A protein and the small-molecule ligand that binds it are described below.
Small molecule (SMILES): CC(=O)N[C@@H]1[C@@H](O)[C@H](O)[C@@H](CO)O[C@H]1O

Sequence of chain 1.C:
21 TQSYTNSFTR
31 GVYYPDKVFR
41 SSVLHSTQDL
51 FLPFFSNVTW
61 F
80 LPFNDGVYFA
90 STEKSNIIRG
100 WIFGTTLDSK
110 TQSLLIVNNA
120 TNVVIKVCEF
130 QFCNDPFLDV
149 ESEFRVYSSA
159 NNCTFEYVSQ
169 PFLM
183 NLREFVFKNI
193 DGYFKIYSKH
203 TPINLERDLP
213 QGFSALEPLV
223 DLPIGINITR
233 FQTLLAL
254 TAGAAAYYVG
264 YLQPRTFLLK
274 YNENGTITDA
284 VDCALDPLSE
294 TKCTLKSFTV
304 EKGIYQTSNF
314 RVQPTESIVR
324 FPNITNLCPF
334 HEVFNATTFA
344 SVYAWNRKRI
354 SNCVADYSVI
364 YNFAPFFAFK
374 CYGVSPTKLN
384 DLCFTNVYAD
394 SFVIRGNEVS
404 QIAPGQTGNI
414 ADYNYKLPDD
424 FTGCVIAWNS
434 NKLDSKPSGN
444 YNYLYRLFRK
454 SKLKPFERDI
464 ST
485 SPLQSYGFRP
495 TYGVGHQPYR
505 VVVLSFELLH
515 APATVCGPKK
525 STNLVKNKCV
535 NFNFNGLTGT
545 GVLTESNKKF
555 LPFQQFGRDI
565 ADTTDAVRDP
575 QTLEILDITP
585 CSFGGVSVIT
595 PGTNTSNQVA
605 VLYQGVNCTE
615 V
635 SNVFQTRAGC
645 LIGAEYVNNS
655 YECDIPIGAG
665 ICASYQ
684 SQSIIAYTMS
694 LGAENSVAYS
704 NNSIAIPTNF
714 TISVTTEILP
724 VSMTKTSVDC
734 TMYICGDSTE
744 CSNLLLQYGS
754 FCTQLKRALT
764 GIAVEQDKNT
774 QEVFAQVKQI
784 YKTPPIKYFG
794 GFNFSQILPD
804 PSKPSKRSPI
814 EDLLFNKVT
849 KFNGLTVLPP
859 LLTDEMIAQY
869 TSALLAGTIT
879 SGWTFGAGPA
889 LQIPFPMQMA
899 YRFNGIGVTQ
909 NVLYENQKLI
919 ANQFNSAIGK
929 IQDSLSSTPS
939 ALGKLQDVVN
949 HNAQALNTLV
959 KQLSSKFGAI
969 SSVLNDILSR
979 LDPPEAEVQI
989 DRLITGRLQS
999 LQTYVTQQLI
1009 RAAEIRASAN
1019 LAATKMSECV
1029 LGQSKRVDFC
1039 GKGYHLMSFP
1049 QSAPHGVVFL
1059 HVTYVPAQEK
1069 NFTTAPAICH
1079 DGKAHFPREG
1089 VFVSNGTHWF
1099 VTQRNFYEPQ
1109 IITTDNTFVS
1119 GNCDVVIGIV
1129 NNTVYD

Binding-site contacts:
Ligand atom N2 contacts residue ASN229 of chain 1.C at 2.9 Å (h-bond).
Ligand atom C1 contacts residue ASN229 of chain 1.C at 1.4 Å.
Ligand atom O7 contacts residue ASN229 of chain 1.C at 3.1 Å (h-bond).
Ligand atom O7 contacts residue ILE228 of chain 1.C at 3.2 Å.
Ligand atom C7 contacts residue ASN229 of chain 1.C at 3.4 Å.
Ligand atom O5 contacts residue ASN229 of chain 1.C at 2.3 Å (h-bond).
Ligand atom C2 contacts residue ASN229 of chain 1.C at 2.5 Å.
Ligand atom C7 contacts residue ILE228 of chain 1.C at 4.1 Å (hydrophobic).
Ligand atom C8 contacts residue ASN229 of chain 1.C at 3.4 Å.
Ligand atom C7 contacts residue GLY227 of chain 1.C at 4.0 Å.
Ligand atom C4 contacts residue ASN229 of chain 1.C at 4.2 Å.
Ligand atom C5 contacts residue ASN229 of chain 1.C at 3.6 Å.
Ligand atom C3 contacts residue ASN229 of chain 1.C at 3.8 Å.
Ligand atom O7 contacts residue GLY227 of chain 1.C at 2.9 Å (h-bond).